Sequence of chain 1.D:
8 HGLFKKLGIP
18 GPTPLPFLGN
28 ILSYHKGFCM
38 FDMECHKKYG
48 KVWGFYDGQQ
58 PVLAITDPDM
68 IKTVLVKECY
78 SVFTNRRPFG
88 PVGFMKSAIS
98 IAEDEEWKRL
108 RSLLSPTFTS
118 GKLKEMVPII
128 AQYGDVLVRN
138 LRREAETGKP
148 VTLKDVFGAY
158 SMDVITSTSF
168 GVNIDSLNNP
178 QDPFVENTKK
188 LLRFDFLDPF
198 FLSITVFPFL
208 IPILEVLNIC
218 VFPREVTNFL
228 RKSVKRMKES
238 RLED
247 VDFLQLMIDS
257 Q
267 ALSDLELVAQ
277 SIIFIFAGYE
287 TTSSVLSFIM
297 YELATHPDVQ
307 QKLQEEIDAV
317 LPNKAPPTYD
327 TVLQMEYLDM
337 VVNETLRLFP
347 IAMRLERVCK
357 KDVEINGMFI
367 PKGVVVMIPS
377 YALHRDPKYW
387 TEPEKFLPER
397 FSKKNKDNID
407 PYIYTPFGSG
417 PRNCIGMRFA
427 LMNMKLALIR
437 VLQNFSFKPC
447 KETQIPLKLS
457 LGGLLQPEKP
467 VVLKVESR

Binding-site contacts:
Ligand atom C12 contacts residue PHE282 of chain 1.D at 3.5 Å (hydrophobic).
Ligand atom C13 contacts residue ILE279 of chain 1.D at 3.8 Å (hydrophobic).
Ligand atom C7 contacts residue HEM1 of chain 1.N at 3.6 Å.
Ligand atom C2 contacts residue THR287 of chain 1.D at 3.8 Å.
Ligand atom C22 contacts residue ALA348 of chain 1.D at 2.9 Å (hydrophobic).
Ligand atom C6 contacts residue SER97 of chain 1.D at 3.6 Å.
Ligand atom C13 contacts residue PHE282 of chain 1.D at 3.5 Å (hydrophobic).
Ligand atom C11 contacts residue PHE282 of chain 1.D at 3.6 Å (hydrophobic).
Ligand atom O3 contacts residue SER97 of chain 1.D at 3.4 Å.
Ligand atom C1 contacts residue HEM1 of chain 1.N at 3.1 Å.
Ligand atom C14 contacts residue SER97 of chain 1.D at 3.8 Å.
Ligand atom C14 contacts residue HEM1 of chain 1.N at 3.6 Å.
Ligand atom C22 contacts residue GLY459 of chain 1.D at 3.4 Å.
Ligand atom C7 contacts residue SER97 of chain 1.D at 3.7 Å.
Ligand atom C6 contacts residue KLN1 of chain 1.P at 3.9 Å.
Ligand atom N2 contacts residue HEM1 of chain 1.N at 2.3 Å.
Ligand atom C3 contacts residue THR287 of chain 1.D at 3.8 Å.
Ligand atom C10 contacts residue PHE282 of chain 1.D at 3.6 Å (hydrophobic).
Ligand atom C2 contacts residue HEM1 of chain 1.N at 3.3 Å.
Ligand atom C16 contacts residue KLN1 of chain 1.P at 3.7 Å.
Ligand atom N4 contacts residue ALA348 of chain 1.D at 3.9 Å.
Ligand atom O2 contacts residue ALA283 of chain 1.D at 3.6 Å.
Ligand atom C25 contacts residue ARG350 of chain 1.D at 3.8 Å.
Ligand atom O4 contacts residue ARG350 of chain 1.D at 3.4 Å (salt-bridge).
Ligand atom C7 contacts residue ILE279 of chain 1.D at 3.5 Å (hydrophobic).
Ligand atom C12 contacts residue ILE279 of chain 1.D at 3.6 Å (hydrophobic).
Ligand atom C9 contacts residue PHE282 of chain 1.D at 3.6 Å (hydrophobic).
Ligand atom C8 contacts residue PHE282 of chain 1.D at 3.6 Å (hydrophobic).
Ligand atom C21 contacts residue ALA348 of chain 1.D at 3.8 Å (hydrophobic).
Ligand atom CL1 contacts residue LEU188 of chain 1.D at 3.5 Å.
Ligand atom C17 contacts residue ARG83 of chain 1.D at 3.8 Å.
Ligand atom C17 contacts residue KLN1 of chain 1.P at 3.8 Å.
Ligand atom C11 contacts residue KLN1 of chain 1.P at 3.7 Å.
Ligand atom C16 contacts residue ARG83 of chain 1.D at 3.4 Å.
Ligand atom O2 contacts residue ILE279 of chain 1.D at 3.6 Å.
Ligand atom C4 contacts residue ALA283 of chain 1.D at 3.8 Å (hydrophobic).
Ligand atom C26 contacts residue MET349 of chain 1.D at 3.5 Å (hydrophobic).
Ligand atom C1 contacts residue ALA283 of chain 1.D at 3.8 Å (hydrophobic).
Ligand atom C26 contacts residue GLY459 of chain 1.D at 3.4 Å.
Ligand atom CL1 contacts residue PHE219 of chain 1.D at 3.6 Å.

A small-molecule ligand and the protein it binds are described below.
Small molecule (SMILES): CC(=O)N1CCN(c2ccc(OC[C@@H]3CO[C@@](Cn4ccnc4)(c4ccc(Cl)cc4Cl)O3)cc2)CC1